Sequence of chain 1.A:
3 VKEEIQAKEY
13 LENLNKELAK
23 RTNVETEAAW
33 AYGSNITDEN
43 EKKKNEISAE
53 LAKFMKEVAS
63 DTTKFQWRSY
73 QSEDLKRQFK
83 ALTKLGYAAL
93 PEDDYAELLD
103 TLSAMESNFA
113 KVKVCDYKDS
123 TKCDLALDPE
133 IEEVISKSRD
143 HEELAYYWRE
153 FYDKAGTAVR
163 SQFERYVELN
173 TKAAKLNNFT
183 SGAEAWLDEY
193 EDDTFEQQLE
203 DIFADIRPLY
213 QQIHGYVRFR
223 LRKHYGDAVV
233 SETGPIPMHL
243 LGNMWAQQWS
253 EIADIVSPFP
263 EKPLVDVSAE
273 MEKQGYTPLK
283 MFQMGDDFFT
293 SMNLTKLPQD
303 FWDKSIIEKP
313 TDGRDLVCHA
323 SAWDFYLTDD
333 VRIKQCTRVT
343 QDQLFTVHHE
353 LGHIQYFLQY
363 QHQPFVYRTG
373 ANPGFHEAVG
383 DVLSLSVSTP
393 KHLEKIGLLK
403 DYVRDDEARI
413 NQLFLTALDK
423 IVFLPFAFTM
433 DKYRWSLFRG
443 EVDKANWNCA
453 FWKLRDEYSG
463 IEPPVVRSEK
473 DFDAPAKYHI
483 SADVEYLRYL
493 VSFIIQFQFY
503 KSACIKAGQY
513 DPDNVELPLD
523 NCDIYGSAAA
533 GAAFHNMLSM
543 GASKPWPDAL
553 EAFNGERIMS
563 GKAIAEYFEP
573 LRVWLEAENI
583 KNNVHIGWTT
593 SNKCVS

Binding-site contacts:
Ligand atom C1 contacts residue HIS351 of chain 1.A at 3.0 Å.
Ligand atom SE contacts residue HIS351 of chain 1.A at 4.1 Å.
Ligand atom C1 contacts residue ZN1 of chain 1.C at 2.8 Å.
Ligand atom C3 contacts residue GLU352 of chain 1.A at 3.4 Å.
Ligand atom C4 contacts residue HIS321 of chain 1.A at 3.4 Å.
Ligand atom C9 contacts residue HIS481 of chain 1.A at 3.7 Å.
Ligand atom C8 contacts residue TYR491 of chain 1.A at 4.1 Å (hydrophobic).
Ligand atom O2 contacts residue HIS481 of chain 1.A at 4.0 Å.
Ligand atom C1 contacts residue GLU352 of chain 1.A at 3.2 Å.
Ligand atom C7 contacts residue PHE425 of chain 1.A at 4.0 Å (hydrophobic).
Ligand atom C3 contacts residue HIS321 of chain 1.A at 3.9 Å.
Ligand atom O2 contacts residue TYR488 of chain 1.A at 2.5 Å (h-bond).
Ligand atom C9 contacts residue LYS479 of chain 1.A at 3.5 Å.
Ligand atom C6 contacts residue TYR491 of chain 1.A at 4.0 Å (hydrophobic).
Ligand atom SE contacts residue ALA322 of chain 1.A at 3.6 Å.
Ligand atom C3 contacts residue ALA322 of chain 1.A at 3.8 Å (hydrophobic).
Ligand atom C4 contacts residue HIS481 of chain 1.A at 4.1 Å.
Ligand atom C4 contacts residue TYR491 of chain 1.A at 4.1 Å (hydrophobic).
Ligand atom C7 contacts residue TYR488 of chain 1.A at 3.8 Å (hydrophobic).
Ligand atom C2 contacts residue GLU352 of chain 1.A at 3.7 Å.
Ligand atom C9 contacts residue TYR488 of chain 1.A at 3.6 Å (hydrophobic).
Ligand atom O3 contacts residue HIS321 of chain 1.A at 3.1 Å.
Ligand atom O3 contacts residue HIS481 of chain 1.A at 3.4 Å.
Ligand atom C9 contacts residue GLN249 of chain 1.A at 3.7 Å.
Ligand atom O2 contacts residue LYS479 of chain 1.A at 2.9 Å (salt-bridge).
Ligand atom O2 contacts residue GLN249 of chain 1.A at 2.9 Å (h-bond).
Ligand atom O3 contacts residue LYS479 of chain 1.A at 3.4 Å (salt-bridge).
Ligand atom C2 contacts residue ZN1 of chain 1.C at 4.2 Å.
Ligand atom C8 contacts residue TYR488 of chain 1.A at 4.0 Å (hydrophobic).
Ligand atom O1 contacts residue HIS481 of chain 1.A at 3.0 Å.
Ligand atom SE contacts residue TYR491 of chain 1.A at 3.7 Å.
Ligand atom C7 contacts residue TYR491 of chain 1.A at 3.5 Å (hydrophobic).
Ligand atom SE contacts residue ZN1 of chain 1.C at 2.7 Å.
Ligand atom O1 contacts residue HIS321 of chain 1.A at 2.5 Å (h-bond).
Ligand atom O3 contacts residue GLN249 of chain 1.A at 4.2 Å.
Ligand atom O1 contacts residue TYR491 of chain 1.A at 3.7 Å.
Ligand atom C2 contacts residue HIS321 of chain 1.A at 3.8 Å.
Ligand atom C2 contacts residue HIS351 of chain 1.A at 4.2 Å.
Ligand atom SE contacts residue GLU352 of chain 1.A at 3.8 Å.
Ligand atom N contacts residue TYR491 of chain 1.A at 4.1 Å.

A protein and the small-molecule ligand that binds it are described below.
Small molecule (SMILES): C=C(C[SeH])C(=O)N1CCCC1C(=O)O